Sequence of chain 1.A:
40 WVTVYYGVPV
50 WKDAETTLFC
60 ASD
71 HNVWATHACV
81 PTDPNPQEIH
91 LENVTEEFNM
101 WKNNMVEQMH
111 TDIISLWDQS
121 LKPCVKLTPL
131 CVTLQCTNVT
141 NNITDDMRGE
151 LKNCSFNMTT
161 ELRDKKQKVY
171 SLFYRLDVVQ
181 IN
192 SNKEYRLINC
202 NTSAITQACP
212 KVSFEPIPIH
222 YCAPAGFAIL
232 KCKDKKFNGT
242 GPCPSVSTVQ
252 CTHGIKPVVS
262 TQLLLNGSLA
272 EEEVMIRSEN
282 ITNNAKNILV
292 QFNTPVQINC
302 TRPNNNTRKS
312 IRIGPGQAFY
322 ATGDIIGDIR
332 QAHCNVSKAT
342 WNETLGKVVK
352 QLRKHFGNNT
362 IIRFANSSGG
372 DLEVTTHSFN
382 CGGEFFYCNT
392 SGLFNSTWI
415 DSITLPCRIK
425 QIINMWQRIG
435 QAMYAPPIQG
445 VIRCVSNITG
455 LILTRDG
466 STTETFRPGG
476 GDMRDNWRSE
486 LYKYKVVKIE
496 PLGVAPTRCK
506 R

This protein binds this small molecule.
Small molecule (SMILES): CC(=O)N[C@H]1[C@H](O[C@H]2[C@H](O)[C@@H](NC(C)=O)CO[C@@H]2CO)O[C@H](CO)[C@@H](O)[C@@H]1O

Binding-site contacts:
Ligand atom C4 contacts residue ASN390 of chain 1.A at 4.2 Å.
Ligand atom O5 contacts residue SER392 of chain 1.A at 3.4 Å (h-bond).
Ligand atom C5 contacts residue NAG1 of chain 1.V at 4.5 Å.
Ligand atom O3 contacts residue NAG1 of chain 1.U at 3.9 Å.
Ligand atom C2 contacts residue NAG1 of chain 1.U at 3.9 Å.
Ligand atom C8 contacts residue NAG1 of chain 1.U at 3.5 Å.
Ligand atom O7 contacts residue NAG1 of chain 1.U at 4.4 Å.
Ligand atom O7 contacts residue NAG1 of chain 1.V at 4.4 Å.
Ligand atom C2 contacts residue ASN390 of chain 1.A at 2.4 Å.
Ligand atom C1 contacts residue NAG1 of chain 1.U at 4.4 Å.
Ligand atom O5 contacts residue ASN390 of chain 1.A at 2.4 Å (h-bond).
Ligand atom C3 contacts residue ASN390 of chain 1.A at 3.6 Å.
Ligand atom O7 contacts residue ASN390 of chain 1.A at 3.5 Å (h-bond).
Ligand atom O5 contacts residue NAG1 of chain 1.U at 4.4 Å.
Ligand atom C5 contacts residue SER392 of chain 1.A at 3.5 Å.
Ligand atom C5 contacts residue ASN390 of chain 1.A at 3.6 Å.
Ligand atom C6 contacts residue SER392 of chain 1.A at 4.1 Å.
Ligand atom N2 contacts residue NAG1 of chain 1.U at 3.0 Å (h-bond).
Ligand atom C7 contacts residue ASN390 of chain 1.A at 3.3 Å.
Ligand atom C1 contacts residue ASN390 of chain 1.A at 1.4 Å.
Ligand atom N2 contacts residue ASN390 of chain 1.A at 2.8 Å (h-bond).
Ligand atom O6 contacts residue NAG1 of chain 1.U at 4.4 Å.
Ligand atom C3 contacts residue NAG1 of chain 1.U at 3.8 Å.
Ligand atom C8 contacts residue NAG1 of chain 1.V at 3.8 Å.
Ligand atom C6 contacts residue NAG1 of chain 1.V at 4.0 Å.
Ligand atom O6 contacts residue NAG1 of chain 1.V at 4.3 Å.
Ligand atom C7 contacts residue NAG1 of chain 1.U at 3.7 Å.
Ligand atom O6 contacts residue SER392 of chain 1.A at 4.2 Å.
Ligand atom C1 contacts residue SER392 of chain 1.A at 3.4 Å.
Ligand atom C6 contacts residue NAG1 of chain 1.U at 4.2 Å.
Ligand atom C8 contacts residue ASN390 of chain 1.A at 4.4 Å.